Sequence of chain 1.A:
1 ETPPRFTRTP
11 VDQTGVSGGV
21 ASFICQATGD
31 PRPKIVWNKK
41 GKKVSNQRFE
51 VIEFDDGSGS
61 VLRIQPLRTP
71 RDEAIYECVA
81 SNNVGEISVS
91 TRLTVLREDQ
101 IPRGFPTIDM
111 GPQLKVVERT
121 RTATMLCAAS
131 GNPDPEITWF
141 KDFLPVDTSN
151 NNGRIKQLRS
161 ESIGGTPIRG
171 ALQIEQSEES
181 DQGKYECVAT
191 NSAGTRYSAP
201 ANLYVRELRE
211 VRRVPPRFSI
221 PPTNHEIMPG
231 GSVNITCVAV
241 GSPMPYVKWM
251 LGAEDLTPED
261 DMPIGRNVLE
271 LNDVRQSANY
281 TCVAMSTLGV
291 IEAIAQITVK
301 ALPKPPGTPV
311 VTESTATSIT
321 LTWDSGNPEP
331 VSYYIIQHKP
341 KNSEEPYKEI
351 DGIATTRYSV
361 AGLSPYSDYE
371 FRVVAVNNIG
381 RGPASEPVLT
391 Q

Binding-site contacts:
Ligand atom C7 contacts residue ASN279 of chain 1.A at 3.0 Å.
Ligand atom O6 contacts residue ASN279 of chain 1.A at 3.9 Å.
Ligand atom C8 contacts residue ALA278 of chain 1.A at 4.0 Å (hydrophobic).
Ligand atom C1 contacts residue ASN279 of chain 1.A at 1.4 Å.
Ligand atom O7 contacts residue ASN279 of chain 1.A at 2.6 Å (h-bond).
Ligand atom C2 contacts residue ASN279 of chain 1.A at 2.5 Å.
Ligand atom C8 contacts residue SER277 of chain 1.A at 3.9 Å.
Ligand atom N2 contacts residue ASN279 of chain 1.A at 2.9 Å (h-bond).
Ligand atom C1 contacts residue GLN296 of chain 1.A at 3.1 Å.
Ligand atom C6 contacts residue GLN296 of chain 1.A at 4.0 Å.
Ligand atom C3 contacts residue ASN279 of chain 1.A at 3.8 Å.
Ligand atom C5 contacts residue GLN296 of chain 1.A at 3.4 Å.
Ligand atom C2 contacts residue GLN296 of chain 1.A at 4.3 Å.
Ligand atom C8 contacts residue ASN279 of chain 1.A at 4.2 Å.
Ligand atom O7 contacts residue ALA278 of chain 1.A at 4.5 Å.
Ligand atom C5 contacts residue ASN279 of chain 1.A at 3.7 Å.
Ligand atom O5 contacts residue GLN296 of chain 1.A at 3.3 Å (h-bond).
Ligand atom C6 contacts residue ASN279 of chain 1.A at 4.3 Å.
Ligand atom C4 contacts residue ASN279 of chain 1.A at 4.2 Å.
Ligand atom N2 contacts residue GLN296 of chain 1.A at 4.4 Å.
Ligand atom O6 contacts residue GLN296 of chain 1.A at 3.6 Å (h-bond).
Ligand atom O5 contacts residue ASN279 of chain 1.A at 2.4 Å (h-bond).

This small molecule binds to this protein.
Small molecule (SMILES): CC(=O)N[C@@H]1[C@@H](O)[C@H](O)[C@@H](CO)O[C@H]1O